Sequence of chain 1.C:
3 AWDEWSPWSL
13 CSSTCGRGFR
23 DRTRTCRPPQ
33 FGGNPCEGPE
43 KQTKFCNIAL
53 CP

The small molecule below binds the protein below.
Small molecule (SMILES): C[C@@H]1OC[C@@H](O)[C@H](O[C@@H]2O[C@H](CO)[C@@H](O)[C@H](O)[C@H]2O)[C@@H]1O

Binding-site contacts:
Ligand atom O4 contacts residue THR16 of chain 1.C at 4.4 Å.
Ligand atom C5 contacts residue CYS17 of chain 1.C at 4.0 Å (hydrophobic).
Ligand atom C3 contacts residue CYS17 of chain 1.C at 4.3 Å (hydrophobic).
Ligand atom C6 contacts residue THR16 of chain 1.C at 4.0 Å.
Ligand atom C5 contacts residue CYS17 of chain 1.C at 3.9 Å (hydrophobic).
Ligand atom C4 contacts residue CYS17 of chain 1.C at 3.8 Å (hydrophobic).
Ligand atom O5 contacts residue THR16 of chain 1.C at 2.2 Å (h-bond).
Ligand atom C1 contacts residue THR16 of chain 1.C at 1.4 Å.
Ligand atom C6 contacts residue CYS17 of chain 1.C at 4.3 Å (hydrophobic).
Ligand atom C5 contacts residue THR16 of chain 1.C at 2.6 Å.
Ligand atom O5 contacts residue CYS17 of chain 1.C at 4.1 Å.
Ligand atom O6 contacts residue SER15 of chain 1.C at 4.3 Å.
Ligand atom O6 contacts residue CYS17 of chain 1.C at 3.8 Å.
Ligand atom O3 contacts residue THR16 of chain 1.C at 4.3 Å.
Ligand atom C4 contacts residue THR16 of chain 1.C at 3.4 Å.
Ligand atom C2 contacts residue THR16 of chain 1.C at 2.5 Å.
Ligand atom O2 contacts residue THR16 of chain 1.C at 2.9 Å (h-bond).
Ligand atom C5 contacts residue CYS53 of chain 1.C at 4.3 Å (hydrophobic).
Ligand atom C3 contacts residue THR16 of chain 1.C at 3.0 Å.
Ligand atom C6 contacts residue CYS17 of chain 1.C at 4.5 Å (hydrophobic).
Ligand atom O2 contacts residue PRO54 of chain 1.C at 4.3 Å.
Ligand atom C1 contacts residue CYS17 of chain 1.C at 4.0 Å (hydrophobic).